This small molecule binds to this protein.
Small molecule (SMILES): CC[C@H](C)[C@H](NC(=O)[C@H](CO)NC(=O)[C@H](CCCN=C(N)N)NC(=O)[C@@H](NC(=O)[C@@H]1CCCN1C(=O)[C@@H]1CCCN1C(=O)[C@H](C)N)C(C)C)C(=O)N[C@H](C=O)Cc1ccc(O)cc1

Sequence of chain 4.Y:
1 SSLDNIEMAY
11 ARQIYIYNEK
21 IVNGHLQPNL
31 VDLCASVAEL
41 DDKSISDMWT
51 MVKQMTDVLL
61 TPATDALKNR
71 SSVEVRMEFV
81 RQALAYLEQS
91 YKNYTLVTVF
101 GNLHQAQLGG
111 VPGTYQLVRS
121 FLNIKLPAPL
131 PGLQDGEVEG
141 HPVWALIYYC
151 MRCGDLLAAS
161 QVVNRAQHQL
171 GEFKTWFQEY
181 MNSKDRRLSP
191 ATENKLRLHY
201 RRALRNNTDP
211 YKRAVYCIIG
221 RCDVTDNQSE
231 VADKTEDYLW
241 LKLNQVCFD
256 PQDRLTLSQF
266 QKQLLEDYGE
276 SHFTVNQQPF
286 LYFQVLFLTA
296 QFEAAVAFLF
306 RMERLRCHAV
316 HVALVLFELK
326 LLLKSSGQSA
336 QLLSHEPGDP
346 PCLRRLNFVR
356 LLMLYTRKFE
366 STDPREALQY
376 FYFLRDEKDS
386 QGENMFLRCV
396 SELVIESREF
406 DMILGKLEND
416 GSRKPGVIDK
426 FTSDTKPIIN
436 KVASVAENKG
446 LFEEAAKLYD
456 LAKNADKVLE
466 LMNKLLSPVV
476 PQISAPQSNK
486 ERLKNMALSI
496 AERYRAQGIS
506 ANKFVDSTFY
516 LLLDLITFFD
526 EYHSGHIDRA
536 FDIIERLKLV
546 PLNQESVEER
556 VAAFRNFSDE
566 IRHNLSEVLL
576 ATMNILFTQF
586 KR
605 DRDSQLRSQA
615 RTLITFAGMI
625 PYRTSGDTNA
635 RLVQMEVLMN

Binding-site contacts:
Ligand atom CG1 contacts residue TYR94 of chain 4.Y at 3.8 Å (hydrophobic).
Ligand atom CB contacts residue TYR238 of chain 4.Y at 3.6 Å (hydrophobic).
Ligand atom O contacts residue THR235 of chain 4.Y at 3.1 Å (h-bond).
Ligand atom CD contacts residue HIS277 of chain 4.Y at 3.9 Å.
Ligand atom C contacts residue ASN281 of chain 4.Y at 3.8 Å.
Ligand atom N contacts residue TYR273 of chain 4.Y at 3.9 Å.
Ligand atom CG2 contacts residue ASN281 of chain 4.Y at 3.6 Å.
Ligand atom N contacts residue THR235 of chain 4.Y at 3.9 Å.
Ligand atom CG2 contacts residue LEU286 of chain 4.Y at 3.7 Å (hydrophobic).
Ligand atom CG contacts residue ASP233 of chain 4.Y at 3.0 Å.
Ligand atom O contacts residue LYS234 of chain 4.Y at 3.6 Å.
Ligand atom CG contacts residue TYR273 of chain 4.Y at 3.6 Å (hydrophobic).
Ligand atom N contacts residue THR235 of chain 4.Y at 3.5 Å (h-bond).
Ligand atom CG2 contacts residue GLU236 of chain 4.Y at 3.3 Å.
Ligand atom CD1 contacts residue TYR91 of chain 4.Y at 3.9 Å (hydrophobic).
Ligand atom CG contacts residue HIS277 of chain 4.Y at 3.8 Å.
Ligand atom CB contacts residue HIS277 of chain 4.Y at 3.7 Å.
Ligand atom N contacts residue ASN227 of chain 4.Y at 3.0 Å (h-bond).
Ligand atom O contacts residue THR235 of chain 4.Y at 3.0 Å (h-bond).
Ligand atom C contacts residue TYR94 of chain 4.Y at 4.0 Å (hydrophobic).
Ligand atom C contacts residue ASN227 of chain 4.Y at 3.5 Å.
Ligand atom O contacts residue ASN281 of chain 4.Y at 2.6 Å (h-bond).
Ligand atom CA contacts residue ASN227 of chain 4.Y at 3.7 Å.
Ligand atom CD contacts residue TYR273 of chain 4.Y at 3.3 Å (hydrophobic).
Ligand atom C contacts residue LEU286 of chain 4.Y at 3.8 Å (hydrophobic).
Ligand atom CG1 contacts residue VAL280 of chain 4.Y at 4.0 Å (hydrophobic).
Ligand atom CG2 contacts residue PHE278 of chain 4.Y at 3.7 Å (hydrophobic).
Ligand atom C contacts residue THR235 of chain 4.Y at 3.6 Å.
Ligand atom O contacts residue TYR94 of chain 4.Y at 2.9 Å.
Ligand atom CB contacts residue ASP233 of chain 4.Y at 3.0 Å.
Ligand atom C contacts residue THR235 of chain 4.Y at 3.6 Å.
Ligand atom CG2 contacts residue HIS277 of chain 4.Y at 3.3 Å.
Ligand atom O contacts residue HIS277 of chain 4.Y at 3.4 Å.
Ligand atom O contacts residue ASN227 of chain 4.Y at 3.6 Å.
Ligand atom CD1 contacts residue TYR94 of chain 4.Y at 3.5 Å (hydrophobic).
Ligand atom CG contacts residue LYS234 of chain 4.Y at 3.3 Å.
Ligand atom CA contacts residue THR235 of chain 4.Y at 3.6 Å.
Ligand atom CB contacts residue LEU286 of chain 4.Y at 3.9 Å (hydrophobic).
Ligand atom C contacts residue THR235 of chain 4.Y at 3.6 Å.
Ligand atom O contacts residue LEU286 of chain 4.Y at 3.2 Å.